Binding-site contacts:
Ligand atom C38 contacts residue SER188 of chain 1.A at 3.4 Å.
Ligand atom C34 contacts residue ALA183 of chain 1.A at 3.3 Å (hydrophobic).
Ligand atom C9 contacts residue EDO1 of chain 1.E at 3.6 Å.
Ligand atom N8 contacts residue EDO1 of chain 1.E at 2.8 Å (h-bond).
Ligand atom C16 contacts residue HIS27 of chain 1.A at 3.3 Å.
Ligand atom O39 contacts residue SER188 of chain 1.A at 2.9 Å (h-bond).
Ligand atom O25 contacts residue EDO1 of chain 1.I at 2.7 Å (h-bond).
Ligand atom C10 contacts residue GLY186 of chain 1.A at 3.6 Å.
Ligand atom C17 contacts residue LEU28 of chain 1.A at 3.6 Å (hydrophobic).
Ligand atom CL1 contacts residue VAL220 of chain 1.A at 3.4 Å.
Ligand atom N11 contacts residue GLY186 of chain 1.A at 3.1 Å (h-bond).
Ligand atom C6 contacts residue EDO1 of chain 1.I at 3.5 Å.
Ligand atom N18 contacts residue ILE141 of chain 1.A at 3.6 Å.
Ligand atom C15 contacts residue HIS27 of chain 1.A at 3.6 Å.
Ligand atom O21 contacts residue ILE141 of chain 1.A at 3.6 Å.
Ligand atom C34 contacts residue ASP182 of chain 1.A at 3.6 Å.
Ligand atom C35 contacts residue ASP182 of chain 1.A at 3.4 Å.
Ligand atom C34 contacts residue GLY211 of chain 1.A at 3.5 Å.
Ligand atom C36 contacts residue TRP208 of chain 1.A at 3.4 Å (hydrophobic).
Ligand atom O39 contacts residue LYS185 of chain 1.A at 3.5 Å.
Ligand atom CL1 contacts residue TRP208 of chain 1.A at 3.5 Å.
Ligand atom C7 contacts residue HIS44 of chain 1.A at 3.5 Å.
Ligand atom O20 contacts residue ARG26 of chain 1.A at 3.5 Å.
Ligand atom C9 contacts residue LYS185 of chain 1.A at 3.7 Å.
Ligand atom N18 contacts residue HIS27 of chain 1.A at 3.0 Å (h-bond).
Ligand atom C26 contacts residue EDO1 of chain 1.I at 3.5 Å.
Ligand atom C27 contacts residue LEU28 of chain 1.A at 3.6 Å (hydrophobic).
Ligand atom O31 contacts residue CYS184 of chain 1.A at 3.4 Å (h-bond).
Ligand atom C37 contacts residue TRP208 of chain 1.A at 3.6 Å (hydrophobic).
Ligand atom C38 contacts residue CYS184 of chain 1.A at 3.6 Å (hydrophobic).
Ligand atom CL1 contacts residue THR206 of chain 1.A at 3.7 Å.
Ligand atom N23 contacts residue LEU28 of chain 1.A at 2.8 Å (h-bond).
Ligand atom O39 contacts residue CYS184 of chain 1.A at 3.3 Å (h-bond).
Ligand atom O39 contacts residue ASP187 of chain 1.A at 3.3 Å (salt-bridge).
Ligand atom N8 contacts residue LYS185 of chain 1.A at 3.6 Å.
Ligand atom CL1 contacts residue GLY219 of chain 1.A at 3.6 Å.
Ligand atom O39 contacts residue GLY186 of chain 1.A at 2.9 Å (h-bond).
Ligand atom C28 contacts residue EDO1 of chain 1.E at 3.5 Å.
Ligand atom C3 contacts residue SER188 of chain 1.A at 3.5 Å.
Ligand atom C19 contacts residue ILE141 of chain 1.A at 3.4 Å (hydrophobic).

The protein below binds the small molecule below.
Small molecule (SMILES): COC(=O)Nc1ccc2c(c1)NC(=O)CC/C=C/C[C@H](N1CC[C@H](c3cccc(Cl)c3)OC1=O)c1nc-2c[nH]1

Sequence of chain 1.A:
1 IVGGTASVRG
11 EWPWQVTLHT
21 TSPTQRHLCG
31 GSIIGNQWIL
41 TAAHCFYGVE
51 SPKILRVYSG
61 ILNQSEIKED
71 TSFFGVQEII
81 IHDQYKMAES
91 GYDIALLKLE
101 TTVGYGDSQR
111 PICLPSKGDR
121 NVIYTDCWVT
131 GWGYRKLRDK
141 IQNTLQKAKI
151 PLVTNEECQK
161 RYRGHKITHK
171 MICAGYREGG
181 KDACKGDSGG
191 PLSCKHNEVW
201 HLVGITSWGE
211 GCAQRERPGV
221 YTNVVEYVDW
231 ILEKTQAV